Binding-site contacts:
Ligand atom N4 contacts residue HIS168 of chain 4.A at 3.3 Å (h-bond).
Ligand atom C3 contacts residue LEU105 of chain 4.A at 3.8 Å (hydrophobic).
Ligand atom C3 contacts residue GLU75 of chain 22.A at 3.8 Å.
Ligand atom O12 contacts residue ARG97 of chain 7.A at 2.8 Å (salt-bridge).
Ligand atom C3 contacts residue MN1 of chain 7.B at 3.2 Å.
Ligand atom C5 contacts residue MN1 of chain 7.B at 3.3 Å.
Ligand atom O12 contacts residue SER197 of chain 7.A at 2.6 Å (h-bond).
Ligand atom C5 contacts residue HIS72 of chain 22.A at 3.6 Å.
Ligand atom O13 contacts residue HIS45 of chain 4.A at 3.3 Å (h-bond).
Ligand atom N2 contacts residue GLU171 of chain 4.A at 3.8 Å.
Ligand atom C5 contacts residue MN1 of chain 7.C at 3.3 Å.
Ligand atom O13 contacts residue HIS72 of chain 22.A at 3.1 Å (h-bond).
Ligand atom C6 contacts residue GLU171 of chain 4.A at 3.1 Å.
Ligand atom N2 contacts residue MN1 of chain 7.C at 3.2 Å.
Ligand atom O10 contacts residue ARG97 of chain 7.A at 2.8 Å (salt-bridge).
Ligand atom C7 contacts residue MN1 of chain 7.C at 3.5 Å.
Ligand atom O13 contacts residue GLU19 of chain 22.A at 2.7 Å (salt-bridge).
Ligand atom C5 contacts residue HIS168 of chain 4.A at 3.9 Å.
Ligand atom C7 contacts residue GLU19 of chain 22.A at 3.4 Å.
Ligand atom N1 contacts residue HIS72 of chain 22.A at 3.3 Å (h-bond).
Ligand atom N4 contacts residue GLU75 of chain 22.A at 3.1 Å (salt-bridge).
Ligand atom P9 contacts residue SER197 of chain 7.A at 3.8 Å.
Ligand atom C8 contacts residue GLU171 of chain 4.A at 3.5 Å.
Ligand atom O11 contacts residue ARG119 of chain 7.A at 2.8 Å (salt-bridge).
Ligand atom O11 contacts residue LYS199 of chain 7.A at 2.7 Å (salt-bridge).
Ligand atom O10 contacts residue ARG119 of chain 7.A at 3.0 Å (salt-bridge).
Ligand atom C5 contacts residue HIS71 of chain 22.A at 3.2 Å.
Ligand atom N1 contacts residue GLU171 of chain 4.A at 3.1 Å (salt-bridge).
Ligand atom N1 contacts residue MN1 of chain 7.C at 2.3 Å.
Ligand atom N4 contacts residue HIS71 of chain 22.A at 3.0 Å (h-bond).
Ligand atom C5 contacts residue HIS167 of chain 4.A at 3.3 Å.
Ligand atom P9 contacts residue ARG97 of chain 7.A at 3.7 Å.
Ligand atom C6 contacts residue MN1 of chain 7.C at 3.5 Å.
Ligand atom O10 contacts residue LYS175 of chain 4.A at 2.7 Å (salt-bridge).
Ligand atom P9 contacts residue ARG119 of chain 7.A at 3.9 Å.
Ligand atom N1 contacts residue HIS167 of chain 4.A at 3.1 Å (h-bond).
Ligand atom N4 contacts residue MN1 of chain 7.B at 2.2 Å.
Ligand atom O13 contacts residue MN1 of chain 7.C at 2.4 Å.
Ligand atom C7 contacts residue GLU171 of chain 4.A at 3.5 Å.
Ligand atom O13 contacts residue GLU171 of chain 4.A at 3.5 Å (salt-bridge).

Sequence of chain 4.A:
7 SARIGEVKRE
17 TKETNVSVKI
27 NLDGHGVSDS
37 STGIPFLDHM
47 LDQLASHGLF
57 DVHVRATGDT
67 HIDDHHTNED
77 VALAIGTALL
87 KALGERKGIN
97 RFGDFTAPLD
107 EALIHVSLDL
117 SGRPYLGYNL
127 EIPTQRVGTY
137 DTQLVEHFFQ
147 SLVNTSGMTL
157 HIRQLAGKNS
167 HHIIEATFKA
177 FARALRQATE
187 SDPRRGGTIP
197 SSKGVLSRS

A protein and the small-molecule ligand that binds it are described below.
Small molecule (SMILES): O=P(O)(O)C[C@@H](O)Cn1cncn1

Sequence of chain 22.A:
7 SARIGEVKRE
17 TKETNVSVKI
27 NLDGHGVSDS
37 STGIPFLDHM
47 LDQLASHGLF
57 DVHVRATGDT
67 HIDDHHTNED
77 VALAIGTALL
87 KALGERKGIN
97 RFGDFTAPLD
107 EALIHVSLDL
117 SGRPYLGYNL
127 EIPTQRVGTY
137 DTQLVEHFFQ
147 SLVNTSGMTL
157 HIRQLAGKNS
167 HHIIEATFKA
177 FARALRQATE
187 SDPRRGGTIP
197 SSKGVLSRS

Sequence of chain 7.A:
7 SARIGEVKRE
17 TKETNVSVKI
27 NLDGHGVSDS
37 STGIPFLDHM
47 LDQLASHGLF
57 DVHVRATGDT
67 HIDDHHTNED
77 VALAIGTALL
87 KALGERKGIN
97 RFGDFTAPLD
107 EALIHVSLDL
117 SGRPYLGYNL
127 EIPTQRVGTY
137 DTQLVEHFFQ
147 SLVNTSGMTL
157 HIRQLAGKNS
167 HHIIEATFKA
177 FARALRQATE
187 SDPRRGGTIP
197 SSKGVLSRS